Binding-site contacts:
Ligand atom CAB contacts residue ASN37 of chain 1.B at 4.0 Å.
Ligand atom CAD contacts residue LEU54 of chain 1.B at 4.0 Å (hydrophobic).
Ligand atom CAD contacts residue LEU113 of chain 1.B at 4.3 Å (hydrophobic).
Ligand atom CAE contacts residue LEU54 of chain 1.B at 3.7 Å (hydrophobic).
Ligand atom CAJ contacts residue ASN41 of chain 1.B at 4.3 Å.
Ligand atom NAG contacts residue LEU113 of chain 1.B at 4.2 Å.
Ligand atom CAD contacts residue ASP150 of chain 1.B at 3.4 Å.
Ligand atom CAJ contacts residue TRP51 of chain 1.B at 3.9 Å (hydrophobic).
Ligand atom NAH contacts residue TRP51 of chain 1.B at 3.5 Å.
Ligand atom CAB contacts residue PRO105 of chain 1.B at 3.9 Å (hydrophobic).
Ligand atom NAH contacts residue SER52 of chain 1.B at 2.8 Å (h-bond).
Ligand atom OAC contacts residue ASN41 of chain 1.B at 3.2 Å (h-bond).
Ligand atom CAL contacts residue SER52 of chain 1.B at 4.2 Å.
Ligand atom NAI contacts residue PRO105 of chain 1.B at 4.5 Å.
Ligand atom CAA contacts residue SER52 of chain 1.B at 3.4 Å.
Ligand atom OAC contacts residue LEU113 of chain 1.B at 4.5 Å.
Ligand atom CAA contacts residue ASN41 of chain 1.B at 4.4 Å.
Ligand atom CAA contacts residue LEU113 of chain 1.B at 3.9 Å (hydrophobic).
Ligand atom NAG contacts residue THR53 of chain 1.B at 3.9 Å.
Ligand atom CAA contacts residue TRP51 of chain 1.B at 3.5 Å (hydrophobic).
Ligand atom CAD contacts residue SER52 of chain 1.B at 4.5 Å.
Ligand atom CAE contacts residue ASP150 of chain 1.B at 3.9 Å.
Ligand atom NAH contacts residue LEU113 of chain 1.B at 3.3 Å.
Ligand atom CAD contacts residue THR53 of chain 1.B at 3.6 Å.
Ligand atom CAK contacts residue LEU113 of chain 1.B at 4.4 Å (hydrophobic).
Ligand atom NAG contacts residue ASP150 of chain 1.B at 4.3 Å.
Ligand atom CAA contacts residue TRP102 of chain 1.B at 3.4 Å (hydrophobic).
Ligand atom CAJ contacts residue SER52 of chain 1.B at 4.0 Å.
Ligand atom NAG contacts residue SER52 of chain 1.B at 3.6 Å.
Ligand atom NAG contacts residue TRP51 of chain 1.B at 4.4 Å.
Ligand atom OAC contacts residue TRP51 of chain 1.B at 4.2 Å.
Ligand atom CAE contacts residue LEU113 of chain 1.B at 4.4 Å (hydrophobic).
Ligand atom CAJ contacts residue LEU113 of chain 1.B at 3.8 Å (hydrophobic).
Ligand atom CAL contacts residue LEU113 of chain 1.B at 4.0 Å (hydrophobic).
Ligand atom CAF contacts residue LEU113 of chain 1.B at 4.3 Å (hydrophobic).

A small-molecule ligand and the protein it binds are described below.
Small molecule (SMILES): CNC(=O)c1cc(NC)ccn1

Sequence of chain 1.B:
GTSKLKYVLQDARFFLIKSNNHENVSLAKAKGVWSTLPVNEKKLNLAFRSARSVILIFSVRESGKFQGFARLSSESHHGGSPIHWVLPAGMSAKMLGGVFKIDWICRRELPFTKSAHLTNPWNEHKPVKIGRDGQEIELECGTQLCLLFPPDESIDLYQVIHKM